Sequence of chain 1.A:
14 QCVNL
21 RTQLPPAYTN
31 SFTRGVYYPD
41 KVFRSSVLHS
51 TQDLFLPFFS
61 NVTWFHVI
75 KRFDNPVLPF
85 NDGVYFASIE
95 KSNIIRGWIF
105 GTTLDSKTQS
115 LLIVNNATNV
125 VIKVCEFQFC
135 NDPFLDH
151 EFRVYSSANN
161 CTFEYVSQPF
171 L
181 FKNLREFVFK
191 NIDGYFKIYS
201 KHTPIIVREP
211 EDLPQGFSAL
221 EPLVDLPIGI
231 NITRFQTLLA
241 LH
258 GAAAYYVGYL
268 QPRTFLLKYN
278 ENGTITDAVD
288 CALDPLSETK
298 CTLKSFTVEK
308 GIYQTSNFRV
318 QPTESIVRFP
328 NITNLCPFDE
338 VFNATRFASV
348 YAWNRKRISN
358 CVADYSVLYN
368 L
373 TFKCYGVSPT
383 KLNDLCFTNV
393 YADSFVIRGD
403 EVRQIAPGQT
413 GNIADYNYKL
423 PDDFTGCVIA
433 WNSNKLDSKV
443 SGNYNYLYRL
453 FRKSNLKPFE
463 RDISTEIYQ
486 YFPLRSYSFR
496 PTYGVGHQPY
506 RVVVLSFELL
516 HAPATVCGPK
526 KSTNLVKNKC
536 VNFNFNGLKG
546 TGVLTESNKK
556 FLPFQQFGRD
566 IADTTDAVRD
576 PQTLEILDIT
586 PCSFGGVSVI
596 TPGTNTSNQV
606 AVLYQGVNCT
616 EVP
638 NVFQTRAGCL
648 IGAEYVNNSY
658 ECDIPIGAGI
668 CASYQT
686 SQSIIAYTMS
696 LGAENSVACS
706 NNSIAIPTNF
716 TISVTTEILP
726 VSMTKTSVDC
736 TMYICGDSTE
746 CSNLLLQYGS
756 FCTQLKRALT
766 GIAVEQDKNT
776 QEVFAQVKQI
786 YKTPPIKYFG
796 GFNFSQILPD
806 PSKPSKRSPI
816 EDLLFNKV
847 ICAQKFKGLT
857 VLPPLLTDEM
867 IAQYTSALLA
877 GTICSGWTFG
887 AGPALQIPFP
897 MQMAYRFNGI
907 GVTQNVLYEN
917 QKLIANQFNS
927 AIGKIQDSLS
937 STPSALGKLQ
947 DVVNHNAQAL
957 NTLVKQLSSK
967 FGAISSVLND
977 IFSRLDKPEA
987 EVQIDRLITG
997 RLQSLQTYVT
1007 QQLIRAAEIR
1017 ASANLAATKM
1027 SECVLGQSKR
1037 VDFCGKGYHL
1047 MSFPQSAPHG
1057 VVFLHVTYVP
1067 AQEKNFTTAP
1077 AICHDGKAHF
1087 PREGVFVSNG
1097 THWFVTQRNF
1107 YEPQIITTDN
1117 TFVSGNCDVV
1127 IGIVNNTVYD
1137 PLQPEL

The small molecule below binds the protein below.
Small molecule (SMILES): CC(=O)N[C@@H]1[C@@H](O)[C@H](O)[C@@H](CO)O[C@H]1O

Binding-site contacts:
Ligand atom C7 contacts residue TYR28 of chain 1.A at 4.4 Å (hydrophobic).
Ligand atom O7 contacts residue ASN61 of chain 1.A at 4.2 Å.
Ligand atom C8 contacts residue TYR28 of chain 1.A at 3.7 Å (hydrophobic).
Ligand atom C2 contacts residue ASN61 of chain 1.A at 2.5 Å.
Ligand atom N2 contacts residue ASN61 of chain 1.A at 2.9 Å (h-bond).
Ligand atom C5 contacts residue ASN61 of chain 1.A at 3.7 Å.
Ligand atom C4 contacts residue ASN61 of chain 1.A at 4.3 Å.
Ligand atom C3 contacts residue ASN61 of chain 1.A at 3.9 Å.
Ligand atom O7 contacts residue TYR28 of chain 1.A at 4.1 Å.
Ligand atom C7 contacts residue ASN61 of chain 1.A at 3.8 Å.
Ligand atom O5 contacts residue ASN61 of chain 1.A at 2.4 Å (h-bond).
Ligand atom C1 contacts residue ASN61 of chain 1.A at 1.5 Å.